This small molecule binds to this protein.
Small molecule (SMILES): Cc1cc(CCCCCCCOc2ccc(C3=N[C@@H](C)CO3)cc2Cl)on1

Binding-site contacts:
Ligand atom C4A contacts residue ASN198 of chain 49.A at 3.9 Å.
Ligand atom C7C contacts residue TYR128 of chain 49.A at 3.5 Å (hydrophobic).
Ligand atom C2B contacts residue TYR197 of chain 49.A at 3.3 Å (hydrophobic).
Ligand atom C3C contacts residue TYR128 of chain 49.A at 3.6 Å (hydrophobic).
Ligand atom C5A contacts residue CYS199 of chain 49.A at 3.9 Å (hydrophobic).
Ligand atom CL1 contacts residue ILE104 of chain 49.A at 3.6 Å.
Ligand atom N3A contacts residue ASN219 of chain 49.A at 3.4 Å (h-bond).
Ligand atom O1 contacts residue TYR152 of chain 49.A at 3.9 Å.
Ligand atom C5C contacts residue ILE104 of chain 49.A at 4.0 Å (hydrophobic).
Ligand atom C1C contacts residue TYR152 of chain 49.A at 3.9 Å (hydrophobic).
Ligand atom O1 contacts residue VAL188 of chain 49.A at 3.8 Å.
Ligand atom N2 contacts residue PRO174 of chain 49.A at 3.7 Å.
Ligand atom CL1 contacts residue ASN105 of chain 49.A at 3.3 Å.
Ligand atom O1B contacts residue MET221 of chain 49.A at 3.8 Å.
Ligand atom C6C contacts residue VAL191 of chain 49.A at 3.3 Å (hydrophobic).
Ligand atom C31 contacts residue PRO174 of chain 49.A at 3.3 Å (hydrophobic).
Ligand atom C3B contacts residue LEU106 of chain 49.A at 3.8 Å (hydrophobic).
Ligand atom C5C contacts residue TYR128 of chain 49.A at 3.7 Å (hydrophobic).
Ligand atom C5A contacts residue VAL122 of chain 49.A at 3.9 Å (hydrophobic).
Ligand atom C3B contacts residue TYR197 of chain 49.A at 3.3 Å (hydrophobic).
Ligand atom N2 contacts residue PHE186 of chain 49.A at 4.0 Å.
Ligand atom CM1 contacts residue CYS199 of chain 49.A at 3.8 Å (hydrophobic).
Ligand atom C4C contacts residue TYR152 of chain 49.A at 3.9 Å (hydrophobic).
Ligand atom C31 contacts residue SER175 of chain 49.A at 3.5 Å.
Ligand atom C4 contacts residue PHE186 of chain 49.A at 3.7 Å (hydrophobic).
Ligand atom O1 contacts residue PHE186 of chain 49.A at 3.8 Å.
Ligand atom C5 contacts residue PHE186 of chain 49.A at 3.7 Å (hydrophobic).
Ligand atom N2 contacts residue ALA24 of chain 49.C at 3.1 Å.
Ligand atom CL1 contacts residue MET221 of chain 49.A at 3.8 Å.
Ligand atom C3 contacts residue PRO174 of chain 49.A at 3.7 Å (hydrophobic).
Ligand atom C2C contacts residue VAL188 of chain 49.A at 2.8 Å (hydrophobic).
Ligand atom C3C contacts residue VAL188 of chain 49.A at 3.3 Å (hydrophobic).
Ligand atom C31 contacts residue VAL176 of chain 49.A at 3.3 Å (hydrophobic).
Ligand atom C4 contacts residue TYR152 of chain 49.A at 3.7 Å (hydrophobic).
Ligand atom C4B contacts residue LEU106 of chain 49.A at 3.7 Å (hydrophobic).
Ligand atom O1A contacts residue VAL122 of chain 49.A at 4.0 Å.
Ligand atom C5 contacts residue TYR152 of chain 49.A at 3.6 Å (hydrophobic).
Ligand atom O1 contacts residue ALA24 of chain 49.C at 3.4 Å.
Ligand atom C3 contacts residue PHE186 of chain 49.A at 3.9 Å (hydrophobic).
Ligand atom C31 contacts residue ALA150 of chain 49.A at 3.5 Å (hydrophobic).

Sequence of chain 50.C:
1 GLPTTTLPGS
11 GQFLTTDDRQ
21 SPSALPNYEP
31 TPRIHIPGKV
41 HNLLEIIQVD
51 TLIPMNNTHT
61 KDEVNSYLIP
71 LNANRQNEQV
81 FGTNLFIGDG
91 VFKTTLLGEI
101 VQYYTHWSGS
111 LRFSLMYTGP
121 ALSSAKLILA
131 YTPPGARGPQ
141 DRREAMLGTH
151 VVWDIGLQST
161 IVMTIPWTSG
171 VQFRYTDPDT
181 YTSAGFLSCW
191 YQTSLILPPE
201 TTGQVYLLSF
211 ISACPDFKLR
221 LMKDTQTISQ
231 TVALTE

Sequence of chain 49.A:
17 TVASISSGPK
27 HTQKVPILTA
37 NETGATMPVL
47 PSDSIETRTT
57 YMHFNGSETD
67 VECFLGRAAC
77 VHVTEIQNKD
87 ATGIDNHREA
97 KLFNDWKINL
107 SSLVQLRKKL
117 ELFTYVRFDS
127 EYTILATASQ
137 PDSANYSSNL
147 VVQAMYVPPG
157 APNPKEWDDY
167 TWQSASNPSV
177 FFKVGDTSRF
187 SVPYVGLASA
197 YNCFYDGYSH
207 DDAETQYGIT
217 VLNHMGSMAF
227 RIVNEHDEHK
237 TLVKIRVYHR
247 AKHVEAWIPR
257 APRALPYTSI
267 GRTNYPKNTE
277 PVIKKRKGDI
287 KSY

Sequence of chain 49.C:
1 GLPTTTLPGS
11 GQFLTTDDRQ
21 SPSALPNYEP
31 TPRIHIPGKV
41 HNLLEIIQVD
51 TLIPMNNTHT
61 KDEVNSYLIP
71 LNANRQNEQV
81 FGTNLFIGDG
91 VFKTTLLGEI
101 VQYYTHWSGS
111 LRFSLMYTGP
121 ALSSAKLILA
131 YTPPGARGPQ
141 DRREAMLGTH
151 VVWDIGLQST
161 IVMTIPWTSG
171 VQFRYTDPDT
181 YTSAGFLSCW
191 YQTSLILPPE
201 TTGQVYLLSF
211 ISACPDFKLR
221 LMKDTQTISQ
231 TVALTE